Binding-site contacts:
Ligand atom C2 contacts residue ASN244 of chain 1.E at 2.4 Å.
Ligand atom O7 contacts residue ASN244 of chain 1.E at 3.8 Å.
Ligand atom O6 contacts residue THR246 of chain 1.E at 1.9 Å (h-bond).
Ligand atom C6 contacts residue THR246 of chain 1.E at 3.0 Å.
Ligand atom N2 contacts residue ASN244 of chain 1.E at 2.9 Å (h-bond).
Ligand atom O5 contacts residue THR246 of chain 1.E at 3.3 Å (h-bond).
Ligand atom O5 contacts residue ILE245 of chain 1.E at 4.1 Å.
Ligand atom C1 contacts residue ASN247 of chain 1.E at 4.2 Å.
Ligand atom O6 contacts residue ASN244 of chain 1.E at 4.4 Å.
Ligand atom C3 contacts residue ASN244 of chain 1.E at 3.8 Å.
Ligand atom C5 contacts residue THR246 of chain 1.E at 3.9 Å.
Ligand atom C1 contacts residue ASN244 of chain 1.E at 1.4 Å.
Ligand atom O6 contacts residue ASN247 of chain 1.E at 4.2 Å.
Ligand atom C5 contacts residue ASN244 of chain 1.E at 3.7 Å.
Ligand atom C4 contacts residue ASN244 of chain 1.E at 4.2 Å.
Ligand atom C1 contacts residue THR246 of chain 1.E at 4.5 Å.
Ligand atom O5 contacts residue ASN247 of chain 1.E at 4.4 Å.
Ligand atom O6 contacts residue ILE245 of chain 1.E at 4.0 Å.
Ligand atom C2 contacts residue ASN247 of chain 1.E at 4.0 Å.
Ligand atom C7 contacts residue ASN244 of chain 1.E at 3.5 Å.
Ligand atom O5 contacts residue ASN244 of chain 1.E at 2.4 Å (h-bond).

Sequence of chain 1.E:
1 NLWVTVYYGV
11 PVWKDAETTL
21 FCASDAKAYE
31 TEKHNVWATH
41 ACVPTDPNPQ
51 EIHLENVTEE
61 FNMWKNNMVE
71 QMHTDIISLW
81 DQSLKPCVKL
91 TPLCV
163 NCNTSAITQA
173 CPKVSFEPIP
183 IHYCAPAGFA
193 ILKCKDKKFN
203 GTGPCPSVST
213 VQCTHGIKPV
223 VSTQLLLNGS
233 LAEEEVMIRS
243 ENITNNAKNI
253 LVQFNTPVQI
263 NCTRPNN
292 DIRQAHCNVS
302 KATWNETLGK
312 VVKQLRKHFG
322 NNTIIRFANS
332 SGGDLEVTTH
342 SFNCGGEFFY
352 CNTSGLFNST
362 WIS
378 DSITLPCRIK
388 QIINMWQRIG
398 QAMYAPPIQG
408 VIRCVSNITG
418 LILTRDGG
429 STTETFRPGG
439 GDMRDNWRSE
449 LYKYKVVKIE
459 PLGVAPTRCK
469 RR

The protein below binds the small molecule below.
Small molecule (SMILES): CC(=O)N[C@H]1[C@H](O[C@H]2[C@H](O)[C@@H](NC(C)=O)CO[C@@H]2CO)O[C@H](CO)[C@@H](O)[C@@H]1O